Sequence of chain 1.A:
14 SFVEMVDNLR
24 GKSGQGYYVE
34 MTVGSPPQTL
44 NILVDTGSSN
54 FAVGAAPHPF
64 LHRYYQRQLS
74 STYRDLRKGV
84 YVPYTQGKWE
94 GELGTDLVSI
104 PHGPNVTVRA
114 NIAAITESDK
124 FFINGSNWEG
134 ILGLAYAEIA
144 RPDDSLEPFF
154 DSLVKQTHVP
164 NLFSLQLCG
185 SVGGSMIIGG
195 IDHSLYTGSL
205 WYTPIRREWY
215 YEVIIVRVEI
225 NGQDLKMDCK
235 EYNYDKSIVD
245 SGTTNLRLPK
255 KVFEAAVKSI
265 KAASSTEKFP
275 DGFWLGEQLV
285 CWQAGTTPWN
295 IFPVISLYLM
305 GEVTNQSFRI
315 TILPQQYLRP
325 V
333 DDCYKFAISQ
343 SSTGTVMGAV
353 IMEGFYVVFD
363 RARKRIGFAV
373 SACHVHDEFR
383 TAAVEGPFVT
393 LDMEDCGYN

This small molecule binds to this protein.
Small molecule (SMILES): C[C@@H]1CCCCCCCOc2cc(cc(C(=O)N(C)C)c2)C(=O)N[C@H]([C@@H](O)CO)C1

Binding-site contacts:
Ligand atom O1 contacts residue TYR87 of chain 1.A at 3.6 Å.
Ligand atom O7 contacts residue ASP244 of chain 1.A at 2.7 Å (salt-bridge).
Ligand atom C53 contacts residue LEU46 of chain 1.A at 3.7 Å (hydrophobic).
Ligand atom O7 contacts residue GLY246 of chain 1.A at 3.5 Å.
Ligand atom O65 contacts residue THR88 of chain 1.A at 3.2 Å (h-bond).
Ligand atom C14 contacts residue THR247 of chain 1.A at 3.9 Å.
Ligand atom C14 contacts residue GLN89 of chain 1.A at 3.8 Å.
Ligand atom C9 contacts residue TYR87 of chain 1.A at 3.8 Å (hydrophobic).
Ligand atom C44 contacts residue LEU46 of chain 1.A at 3.9 Å (hydrophobic).
Ligand atom O1 contacts residue GOL1 of chain 1.D at 3.1 Å (h-bond).
Ligand atom O7 contacts residue ASP48 of chain 1.A at 2.6 Å (salt-bridge).
Ligand atom C50 contacts residue TRP131 of chain 1.A at 3.6 Å (hydrophobic).
Ligand atom C13 contacts residue GLN89 of chain 1.A at 3.7 Å.
Ligand atom C35 contacts residue GLY246 of chain 1.A at 3.2 Å.
Ligand atom C5 contacts residue ASP48 of chain 1.A at 3.6 Å.
Ligand atom C41 contacts residue GLY29 of chain 1.A at 3.7 Å.
Ligand atom C2 contacts residue ASP244 of chain 1.A at 3.3 Å.
Ligand atom C26 contacts residue GLN89 of chain 1.A at 3.4 Å.
Ligand atom C21 contacts residue THR88 of chain 1.A at 3.8 Å.
Ligand atom C35 contacts residue THR248 of chain 1.A at 3.4 Å.
Ligand atom C9 contacts residue GLY246 of chain 1.A at 3.8 Å.
Ligand atom O1 contacts residue THR88 of chain 1.A at 3.4 Å (h-bond).
Ligand atom C58 contacts residue ASP48 of chain 1.A at 3.7 Å.
Ligand atom C58 contacts residue GLY246 of chain 1.A at 3.7 Å.
Ligand atom C15 contacts residue GLY246 of chain 1.A at 3.2 Å.
Ligand atom C41 contacts residue GLN28 of chain 1.A at 3.5 Å.
Ligand atom C61 contacts residue TYR87 of chain 1.A at 3.6 Å (hydrophobic).
Ligand atom C21 contacts residue GLN89 of chain 1.A at 3.7 Å.
Ligand atom C17 contacts residue THR248 of chain 1.A at 3.8 Å.
Ligand atom N11 contacts residue GLY246 of chain 1.A at 3.1 Å (h-bond).
Ligand atom N11 contacts residue THR247 of chain 1.A at 3.8 Å.
Ligand atom C61 contacts residue GLN89 of chain 1.A at 3.2 Å.
Ligand atom C41 contacts residue GLY27 of chain 1.A at 3.8 Å.
Ligand atom O34 contacts residue THR248 of chain 1.A at 3.3 Å (h-bond).
Ligand atom O24 contacts residue ARG251 of chain 1.A at 3.1 Å (salt-bridge).
Ligand atom O65 contacts residue TYR87 of chain 1.A at 3.6 Å.
Ligand atom C38 contacts residue GLY27 of chain 1.A at 3.7 Å.
Ligand atom C5 contacts residue ASP244 of chain 1.A at 3.5 Å.
Ligand atom O65 contacts residue GLN89 of chain 1.A at 2.7 Å (h-bond).
Ligand atom C41 contacts residue ILE126 of chain 1.A at 3.8 Å (hydrophobic).